Binding-site contacts:
Ligand atom C5' contacts residue HIS114 of chain 1.A at 3.8 Å.
Ligand atom PG contacts residue SER177 of chain 1.A at 2.8 Å.
Ligand atom O1G contacts residue GLY179 of chain 1.A at 3.7 Å.
Ligand atom C4 contacts residue PHE67 of chain 1.A at 3.6 Å (hydrophobic).
Ligand atom O2G contacts residue ASP142 of chain 1.A at 3.0 Å (salt-bridge).
Ligand atom O6 contacts residue LYS69 of chain 1.A at 3.0 Å.
Ligand atom PB contacts residue SER177 of chain 1.A at 3.7 Å.
Ligand atom O3G contacts residue LYS178 of chain 1.A at 3.5 Å (salt-bridge).
Ligand atom O2A contacts residue ARG247 of chain 1.A at 3.2 Å (salt-bridge).
Ligand atom O1G contacts residue LYS178 of chain 1.A at 2.7 Å (salt-bridge).
Ligand atom O1B contacts residue ARG247 of chain 1.A at 2.7 Å (salt-bridge).
Ligand atom PG contacts residue SER175 of chain 1.A at 3.7 Å.
Ligand atom O1G contacts residue SER177 of chain 1.A at 2.5 Å (h-bond).
Ligand atom C5 contacts residue PHE67 of chain 1.A at 3.6 Å (hydrophobic).
Ligand atom O2B contacts residue HIS181 of chain 1.A at 2.7 Å (h-bond).
Ligand atom O2A contacts residue SER177 of chain 1.A at 3.8 Å.
Ligand atom PG contacts residue GLY179 of chain 1.A at 3.7 Å.
Ligand atom O3G contacts residue MN1 of chain 1.C at 3.4 Å.
Ligand atom PB contacts residue MN1 of chain 1.C at 3.8 Å.
Ligand atom O2B contacts residue MN1 of chain 1.C at 2.7 Å.
Ligand atom O3G contacts residue GLY179 of chain 1.A at 2.7 Å (h-bond).
Ligand atom O3B contacts residue SER175 of chain 1.A at 3.8 Å.
Ligand atom PG contacts residue LYS178 of chain 1.A at 3.6 Å.
Ligand atom O2G contacts residue MN1 of chain 1.C at 2.1 Å.
Ligand atom N2 contacts residue PHE67 of chain 1.A at 3.8 Å.
Ligand atom C2 contacts residue PHE67 of chain 1.A at 3.3 Å (hydrophobic).
Ligand atom O2B contacts residue ASP140 of chain 1.A at 3.1 Å (salt-bridge).
Ligand atom N3 contacts residue PHE67 of chain 1.A at 3.5 Å.
Ligand atom O3G contacts residue SER177 of chain 1.A at 3.0 Å (h-bond).
Ligand atom N1 contacts residue PHE67 of chain 1.A at 3.4 Å.
Ligand atom PA contacts residue ARG247 of chain 1.A at 3.8 Å.
Ligand atom PB contacts residue HIS181 of chain 1.A at 3.8 Å.
Ligand atom C8 contacts residue THR239 of chain 1.A at 3.6 Å.
Ligand atom O1B contacts residue SER177 of chain 1.A at 3.8 Å.
Ligand atom O3B contacts residue SER177 of chain 1.A at 2.4 Å (h-bond).
Ligand atom PG contacts residue MN1 of chain 1.C at 3.2 Å.
Ligand atom O3G contacts residue SER175 of chain 1.A at 2.6 Å (h-bond).
Ligand atom O1B contacts residue HIS181 of chain 1.A at 3.6 Å.
Ligand atom O5' contacts residue ARG247 of chain 1.A at 3.1 Å (salt-bridge).
Ligand atom N7 contacts residue THR239 of chain 1.A at 3.0 Å (h-bond).

This small molecule binds to this protein.
Small molecule (SMILES): Nc1nc2c(ncn2[C@H]2C[C@H](O)[C@@H](CO[P](=O)(O)O[P](=O)(O)OP(=O)(O)O)O2)c(=O)[nH]1

Sequence of chain 1.A:
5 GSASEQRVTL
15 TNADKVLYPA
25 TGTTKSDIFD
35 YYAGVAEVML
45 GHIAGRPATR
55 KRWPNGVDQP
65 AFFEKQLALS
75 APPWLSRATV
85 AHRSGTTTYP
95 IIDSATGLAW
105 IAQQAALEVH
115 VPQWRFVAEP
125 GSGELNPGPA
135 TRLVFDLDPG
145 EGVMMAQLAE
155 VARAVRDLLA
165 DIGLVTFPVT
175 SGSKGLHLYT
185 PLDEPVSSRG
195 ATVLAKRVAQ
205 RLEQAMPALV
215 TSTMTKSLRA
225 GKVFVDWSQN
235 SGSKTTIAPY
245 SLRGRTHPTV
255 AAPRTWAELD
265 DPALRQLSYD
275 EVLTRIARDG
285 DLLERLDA